Binding-site contacts:
Ligand atom C contacts residue GLY98 of chain 1.A at 3.5 Å.
Ligand atom CD1 contacts residue ILE105 of chain 1.A at 3.3 Å (hydrophobic).
Ligand atom O contacts residue GLY100 of chain 1.A at 3.5 Å (h-bond).
Ligand atom CG contacts residue ASN153 of chain 1.A at 3.6 Å.
Ligand atom CG contacts residue SER128 of chain 1.A at 3.0 Å.
Ligand atom CB contacts residue LEU124 of chain 1.A at 3.6 Å (hydrophobic).
Ligand atom CD2 contacts residue LEU94 of chain 1.A at 3.6 Å (hydrophobic).
Ligand atom CG2 contacts residue GLY98 of chain 1.A at 3.1 Å.
Ligand atom O contacts residue SER126 of chain 1.A at 3.4 Å.
Ligand atom O contacts residue GLY98 of chain 1.A at 2.5 Å (h-bond).
Ligand atom N contacts residue PRO127 of chain 1.A at 3.2 Å.
Ligand atom CD2 contacts residue GLY100 of chain 1.A at 3.6 Å.
Ligand atom CG1 contacts residue LEU124 of chain 1.A at 2.9 Å (hydrophobic).
Ligand atom C contacts residue PRO127 of chain 1.A at 3.2 Å (hydrophobic).
Ligand atom CB contacts residue ASN153 of chain 1.A at 3.4 Å.
Ligand atom C contacts residue ASN153 of chain 1.A at 3.5 Å.
Ligand atom CG contacts residue ILE105 of chain 1.A at 3.5 Å (hydrophobic).
Ligand atom CD2 contacts residue GLY152 of chain 1.A at 2.6 Å.
Ligand atom CD1 contacts residue GLY125 of chain 1.A at 3.5 Å.
Ligand atom CG contacts residue SER160 of chain 1.A at 3.5 Å.
Ligand atom C contacts residue PRO127 of chain 1.A at 3.6 Å (hydrophobic).
Ligand atom CA contacts residue GLY98 of chain 1.A at 3.5 Å.
Ligand atom CA contacts residue GLY125 of chain 1.A at 3.5 Å.
Ligand atom O contacts residue PRO127 of chain 1.A at 3.3 Å.
Ligand atom CD2 contacts residue ILE105 of chain 1.A at 2.8 Å (hydrophobic).
Ligand atom N contacts residue SER126 of chain 1.A at 3.2 Å (h-bond).
Ligand atom CD1 contacts residue SER160 of chain 1.A at 3.3 Å.
Ligand atom CG2 contacts residue LEU94 of chain 1.A at 2.8 Å (hydrophobic).
Ligand atom N contacts residue PRO127 of chain 1.A at 3.2 Å.
Ligand atom CD1 contacts residue LEU124 of chain 1.A at 3.3 Å (hydrophobic).
Ligand atom O contacts residue SER126 of chain 1.A at 2.7 Å (h-bond).
Ligand atom C contacts residue GLY125 of chain 1.A at 3.4 Å.
Ligand atom CG1 contacts residue LEU94 of chain 1.A at 3.3 Å (hydrophobic).
Ligand atom N contacts residue ASN153 of chain 1.A at 3.4 Å (h-bond).
Ligand atom CD2 contacts residue ASN153 of chain 1.A at 3.0 Å.
Ligand atom CD2 contacts residue GLN185 of chain 1.A at 2.5 Å.
Ligand atom CB contacts residue LEU94 of chain 1.A at 3.6 Å (hydrophobic).
Ligand atom O contacts residue GLY125 of chain 1.A at 2.5 Å (h-bond).
Ligand atom CA contacts residue PRO127 of chain 1.A at 3.5 Å (hydrophobic).
Ligand atom CD2 contacts residue SER160 of chain 1.A at 2.5 Å.

The protein below binds the small molecule below.
Small molecule (SMILES): CC(C)C[C@@H]1NC(=O)[C@H](CCCN)NC(=O)[C@H](C(C)C)NC(=O)[C@@H]2CCCN2C(=O)[C@@H](Cc2ccccc2)NC(=O)[C@H](CC(C)C)NC(=O)[C@H](CCCN)NC(=O)[C@H](C(C)C)NC(=O)[C@@H]2CCCN2C(=O)[C@@H](Cc2ccccc2)NC1=O

Sequence of chain 1.A:
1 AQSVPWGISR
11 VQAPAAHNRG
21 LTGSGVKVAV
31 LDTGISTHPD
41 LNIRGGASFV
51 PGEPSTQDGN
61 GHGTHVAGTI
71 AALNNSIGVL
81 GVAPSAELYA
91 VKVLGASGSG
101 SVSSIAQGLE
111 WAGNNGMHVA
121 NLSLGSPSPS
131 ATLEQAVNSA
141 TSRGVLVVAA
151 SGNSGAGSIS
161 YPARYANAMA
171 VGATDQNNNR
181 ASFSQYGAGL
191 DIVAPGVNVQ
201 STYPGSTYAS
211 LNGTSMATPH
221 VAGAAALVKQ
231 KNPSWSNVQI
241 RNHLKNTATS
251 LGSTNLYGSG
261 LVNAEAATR